This protein binds this small molecule.
Small molecule (SMILES): O=C(O)[C@@H]1CCCN1C(=O)CO[P](=O)(O)OP(=O)(O)O

Binding-site contacts:
Ligand atom OAF contacts residue TYR23 of chain 1.B at 3.9 Å.
Ligand atom PAT contacts residue SER112 of chain 1.B at 3.8 Å.
Ligand atom OAC contacts residue ARG198 of chain 1.B at 3.0 Å (salt-bridge).
Ligand atom OAD contacts residue SER144 of chain 1.B at 3.7 Å.
Ligand atom OAB contacts residue ALA197 of chain 1.B at 3.2 Å.
Ligand atom PAS contacts residue ARG198 of chain 1.B at 3.8 Å.
Ligand atom OAC contacts residue SER144 of chain 1.B at 2.6 Å (h-bond).
Ligand atom C contacts residue ARG149 of chain 1.B at 3.4 Å.
Ligand atom OAG contacts residue TYR23 of chain 1.B at 2.6 Å (h-bond).
Ligand atom OAH contacts residue SER112 of chain 1.B at 2.6 Å (h-bond).
Ligand atom OAG contacts residue GLY145 of chain 1.B at 2.8 Å (h-bond).
Ligand atom CB contacts residue TYR23 of chain 1.B at 3.1 Å (hydrophobic).
Ligand atom OAN contacts residue TYR23 of chain 1.B at 3.8 Å.
Ligand atom OXT contacts residue TYR23 of chain 1.B at 3.0 Å.
Ligand atom OAD contacts residue GLY145 of chain 1.B at 3.6 Å (h-bond).
Ligand atom CA contacts residue TYR23 of chain 1.B at 3.1 Å (hydrophobic).
Ligand atom CG contacts residue MET248 of chain 1.B at 3.9 Å (hydrophobic).
Ligand atom CG contacts residue ASP288 of chain 1.B at 3.5 Å.
Ligand atom O contacts residue SER146 of chain 1.B at 3.6 Å.
Ligand atom OAH contacts residue SER144 of chain 1.B at 3.1 Å (h-bond).
Ligand atom CB contacts residue LYS22 of chain 1.B at 3.7 Å.
Ligand atom OAF contacts residue ARG198 of chain 1.B at 2.8 Å (salt-bridge).
Ligand atom OAF contacts residue LYS26 of chain 1.B at 2.5 Å (salt-bridge).
Ligand atom CAP contacts residue ALA197 of chain 1.B at 3.8 Å (hydrophobic).
Ligand atom OAG contacts residue SER144 of chain 1.B at 3.8 Å.
Ligand atom OAD contacts residue TYR23 of chain 1.B at 3.8 Å.
Ligand atom O contacts residue ARG149 of chain 1.B at 2.9 Å (salt-bridge).
Ligand atom OAG contacts residue LYS26 of chain 1.B at 3.4 Å (salt-bridge).
Ligand atom OAG contacts residue ILE32 of chain 1.B at 3.7 Å.
Ligand atom OAC contacts residue GLY145 of chain 1.B at 3.7 Å.
Ligand atom PAS contacts residue LYS26 of chain 1.B at 3.5 Å.
Ligand atom OXT contacts residue ARG149 of chain 1.B at 3.0 Å (salt-bridge).
Ligand atom OAM contacts residue ALA197 of chain 1.B at 3.4 Å.
Ligand atom PAS contacts residue TYR23 of chain 1.B at 3.6 Å.
Ligand atom PAS contacts residue GLY145 of chain 1.B at 3.8 Å.
Ligand atom C contacts residue ALA19 of chain 1.B at 3.8 Å (hydrophobic).
Ligand atom CD contacts residue ASP288 of chain 1.B at 3.5 Å.
Ligand atom OXT contacts residue ALA19 of chain 1.B at 3.3 Å.
Ligand atom OAD contacts residue SER146 of chain 1.B at 2.8 Å (h-bond).
Ligand atom OAN contacts residue MET201 of chain 1.B at 3.8 Å.

Sequence of chain 1.B:
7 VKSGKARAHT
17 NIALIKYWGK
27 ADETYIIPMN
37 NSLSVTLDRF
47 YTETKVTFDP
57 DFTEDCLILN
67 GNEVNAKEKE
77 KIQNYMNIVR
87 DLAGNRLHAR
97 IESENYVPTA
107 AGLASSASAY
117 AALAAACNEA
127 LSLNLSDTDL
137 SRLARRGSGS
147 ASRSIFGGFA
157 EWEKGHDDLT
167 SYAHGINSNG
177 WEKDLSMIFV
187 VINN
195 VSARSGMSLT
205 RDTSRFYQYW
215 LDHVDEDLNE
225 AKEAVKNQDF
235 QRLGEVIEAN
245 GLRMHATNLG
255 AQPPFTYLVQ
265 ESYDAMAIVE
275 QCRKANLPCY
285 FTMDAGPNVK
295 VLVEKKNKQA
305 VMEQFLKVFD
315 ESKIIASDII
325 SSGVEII